Sequence of chain 34.E:
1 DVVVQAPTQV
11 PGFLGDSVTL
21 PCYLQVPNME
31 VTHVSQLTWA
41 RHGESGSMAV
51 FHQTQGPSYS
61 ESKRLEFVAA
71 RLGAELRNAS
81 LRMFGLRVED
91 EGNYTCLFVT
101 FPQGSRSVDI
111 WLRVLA

The protein below binds the small molecule below.
Small molecule (SMILES): CC(=O)N[C@H]1[C@H](O[C@H]2[C@H](O)[C@@H](NC(C)=O)CO[C@@H]2CO)O[C@H](CO)[C@@H](O[C@@H]2O[C@H](CO)[C@@H](O)[C@H](O)[C@@H]2O)[C@@H]1O

Binding-site contacts:
Ligand atom C1 contacts residue ALA69 of chain 34.E at 4.3 Å (hydrophobic).
Ligand atom O7 contacts residue TYR23 of chain 34.E at 4.2 Å.
Ligand atom C2 contacts residue ASN78 of chain 34.E at 2.7 Å.
Ligand atom C5 contacts residue SER80 of chain 34.E at 4.0 Å.
Ligand atom C8 contacts residue TYR23 of chain 34.E at 3.3 Å (hydrophobic).
Ligand atom C3 contacts residue ASN78 of chain 34.E at 4.0 Å.
Ligand atom C1 contacts residue SER80 of chain 34.E at 3.8 Å.
Ligand atom O6 contacts residue ALA69 of chain 34.E at 4.0 Å.
Ligand atom C5 contacts residue ALA69 of chain 34.E at 4.4 Å (hydrophobic).
Ligand atom C6 contacts residue ASN78 of chain 34.E at 4.5 Å.
Ligand atom C7 contacts residue TYR23 of chain 34.E at 4.0 Å (hydrophobic).
Ligand atom C6 contacts residue VAL68 of chain 34.E at 3.1 Å (hydrophobic).
Ligand atom O5 contacts residue ALA69 of chain 34.E at 3.5 Å.
Ligand atom O7 contacts residue ASN78 of chain 34.E at 4.0 Å.
Ligand atom C5 contacts residue VAL68 of chain 34.E at 4.4 Å (hydrophobic).
Ligand atom N2 contacts residue ASN78 of chain 34.E at 3.2 Å (h-bond).
Ligand atom O6 contacts residue VAL68 of chain 34.E at 3.8 Å.
Ligand atom C7 contacts residue ASN78 of chain 34.E at 3.9 Å.
Ligand atom C4 contacts residue ASN78 of chain 34.E at 4.2 Å.
Ligand atom O5 contacts residue ASN78 of chain 34.E at 2.2 Å (h-bond).
Ligand atom C1 contacts residue ASN78 of chain 34.E at 1.4 Å.
Ligand atom C5 contacts residue ASN78 of chain 34.E at 3.5 Å.
Ligand atom C6 contacts residue ALA69 of chain 34.E at 4.1 Å (hydrophobic).
Ligand atom O5 contacts residue SER80 of chain 34.E at 4.1 Å.